This small molecule binds to this protein.
Small molecule (SMILES): CC(C)[C@@H]1NC(=O)[C@H](CC(N)=O)NC(=O)[C@H](C(C)C)NC(=O)[C@H](Cc2ccc(OP(=O)(O)O)cc2)NC(=O)CCCCCCNC1=O

Sequence of chain 1.B:
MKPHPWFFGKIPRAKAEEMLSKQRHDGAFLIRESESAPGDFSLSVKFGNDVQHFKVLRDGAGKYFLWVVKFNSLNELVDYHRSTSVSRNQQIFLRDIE

Binding-site contacts:
Ligand atom O3P contacts residue ARG32 of chain 1.B at 2.8 Å (salt-bridge).
Ligand atom O2P contacts residue SER34 of chain 1.B at 2.9 Å (h-bond).
Ligand atom CG2 contacts residue GLN52 of chain 1.B at 3.6 Å.
Ligand atom CB contacts residue LEU66 of chain 1.B at 3.6 Å (hydrophobic).
Ligand atom CA contacts residue HIS53 of chain 1.B at 3.1 Å.
Ligand atom CE1 contacts residue SER42 of chain 1.B at 3.5 Å.
Ligand atom CE1 contacts residue ARG13 of chain 1.B at 3.6 Å.
Ligand atom OD1 contacts residue LYS55 of chain 1.B at 2.9 Å (salt-bridge).
Ligand atom P contacts residue SER42 of chain 1.B at 3.6 Å.
Ligand atom ND2 contacts residue LYS55 of chain 1.B at 2.8 Å (salt-bridge).
Ligand atom OH contacts residue SER36 of chain 1.B at 3.0 Å (h-bond).
Ligand atom O2P contacts residue ARG32 of chain 1.B at 2.9 Å (salt-bridge).
Ligand atom CE2 contacts residue LYS55 of chain 1.B at 3.8 Å.
Ligand atom CD1 contacts residue PHE54 of chain 1.B at 3.8 Å (hydrophobic).
Ligand atom CB contacts residue TRP67 of chain 1.B at 3.6 Å (hydrophobic).
Ligand atom CG1 contacts residue PHE54 of chain 1.B at 3.6 Å (hydrophobic).
Ligand atom P contacts residue SER34 of chain 1.B at 3.8 Å.
Ligand atom CG2 contacts residue HIS53 of chain 1.B at 3.8 Å.
Ligand atom CG contacts residue LYS55 of chain 1.B at 3.7 Å.
Ligand atom ND2 contacts residue LEU66 of chain 1.B at 3.2 Å (h-bond).
Ligand atom O2P contacts residue SER42 of chain 1.B at 2.5 Å (h-bond).
Ligand atom O contacts residue ARG13 of chain 1.B at 3.4 Å (salt-bridge).
Ligand atom O1P contacts residue SER36 of chain 1.B at 2.6 Å (h-bond).
Ligand atom C contacts residue HIS53 of chain 1.B at 3.4 Å.
Ligand atom P contacts residue ARG32 of chain 1.B at 3.7 Å.
Ligand atom CB contacts residue PHE54 of chain 1.B at 3.5 Å (hydrophobic).
Ligand atom CD1 contacts residue HIS53 of chain 1.B at 3.8 Å.
Ligand atom CG contacts residue LYS55 of chain 1.B at 3.9 Å.
Ligand atom CB contacts residue LYS55 of chain 1.B at 3.7 Å.
Ligand atom O3P contacts residue ARG13 of chain 1.B at 2.8 Å (salt-bridge).
Ligand atom CZ contacts residue ARG13 of chain 1.B at 3.6 Å.
Ligand atom P contacts residue SER36 of chain 1.B at 3.3 Å.
Ligand atom CA contacts residue TRP67 of chain 1.B at 3.5 Å (hydrophobic).
Ligand atom OD1 contacts residue PHE54 of chain 1.B at 3.4 Å.
Ligand atom OH contacts residue LYS55 of chain 1.B at 3.8 Å.
Ligand atom CB contacts residue HIS53 of chain 1.B at 3.5 Å.
Ligand atom N contacts residue HIS53 of chain 1.B at 2.9 Å (h-bond).
Ligand atom CD1 contacts residue LYS55 of chain 1.B at 3.7 Å.
Ligand atom O2P contacts residue SER36 of chain 1.B at 3.8 Å.
Ligand atom CZ contacts residue LYS55 of chain 1.B at 3.6 Å.